Sequence of chain 1.T:
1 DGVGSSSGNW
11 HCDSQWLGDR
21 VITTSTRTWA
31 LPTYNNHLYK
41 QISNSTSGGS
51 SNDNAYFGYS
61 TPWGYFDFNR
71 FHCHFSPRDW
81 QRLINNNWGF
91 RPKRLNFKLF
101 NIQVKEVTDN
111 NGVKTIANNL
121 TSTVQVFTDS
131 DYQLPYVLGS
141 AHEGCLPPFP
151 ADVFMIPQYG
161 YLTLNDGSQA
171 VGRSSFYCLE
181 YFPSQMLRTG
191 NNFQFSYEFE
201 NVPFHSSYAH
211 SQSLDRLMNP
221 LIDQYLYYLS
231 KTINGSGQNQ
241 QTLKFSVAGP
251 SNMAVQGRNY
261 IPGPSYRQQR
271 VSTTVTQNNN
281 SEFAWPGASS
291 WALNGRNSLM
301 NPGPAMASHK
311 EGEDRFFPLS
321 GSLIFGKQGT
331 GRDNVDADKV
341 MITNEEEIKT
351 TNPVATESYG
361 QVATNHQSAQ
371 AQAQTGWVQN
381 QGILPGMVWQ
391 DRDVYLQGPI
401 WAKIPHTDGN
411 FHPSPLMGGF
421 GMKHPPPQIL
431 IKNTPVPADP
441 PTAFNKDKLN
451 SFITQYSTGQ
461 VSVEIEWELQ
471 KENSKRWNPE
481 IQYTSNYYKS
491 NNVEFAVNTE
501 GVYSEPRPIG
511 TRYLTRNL

This protein binds this small molecule.
Small molecule (SMILES): OC[C@H]1O[C@@H](O)[C@H](O)[C@@H](O)[C@H]1O

Sequence of chain 1.DA:
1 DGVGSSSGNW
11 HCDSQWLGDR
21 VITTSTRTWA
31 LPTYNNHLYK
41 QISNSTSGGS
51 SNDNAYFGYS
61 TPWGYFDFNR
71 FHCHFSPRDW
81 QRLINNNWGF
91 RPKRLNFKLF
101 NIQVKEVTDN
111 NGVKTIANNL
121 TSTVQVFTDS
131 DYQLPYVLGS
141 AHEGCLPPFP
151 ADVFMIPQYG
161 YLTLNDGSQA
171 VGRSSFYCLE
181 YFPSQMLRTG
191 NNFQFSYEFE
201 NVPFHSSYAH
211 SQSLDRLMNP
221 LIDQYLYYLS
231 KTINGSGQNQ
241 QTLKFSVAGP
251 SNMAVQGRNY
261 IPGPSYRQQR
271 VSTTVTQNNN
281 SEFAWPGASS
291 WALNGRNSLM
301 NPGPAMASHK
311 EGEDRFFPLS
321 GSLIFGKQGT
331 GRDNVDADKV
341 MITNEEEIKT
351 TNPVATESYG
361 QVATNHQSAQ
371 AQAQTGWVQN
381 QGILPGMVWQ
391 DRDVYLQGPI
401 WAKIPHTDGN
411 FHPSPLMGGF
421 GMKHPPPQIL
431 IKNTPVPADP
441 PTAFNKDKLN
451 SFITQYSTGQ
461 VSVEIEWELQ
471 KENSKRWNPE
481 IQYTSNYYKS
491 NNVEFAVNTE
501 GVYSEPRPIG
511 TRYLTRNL

Binding-site contacts:
Ligand atom C1 contacts residue TRP285 of chain 1.DA at 3.9 Å (hydrophobic).
Ligand atom O1 contacts residue ALA254 of chain 1.T at 3.8 Å.
Ligand atom O2 contacts residue TRP285 of chain 1.DA at 4.3 Å.
Ligand atom O1 contacts residue VAL255 of chain 1.T at 3.3 Å.
Ligand atom C5 contacts residue TRP285 of chain 1.DA at 3.4 Å (hydrophobic).
Ligand atom O3 contacts residue TRP285 of chain 1.DA at 3.2 Å.
Ligand atom C3 contacts residue TRP285 of chain 1.DA at 3.5 Å (hydrophobic).
Ligand atom C2 contacts residue ASN252 of chain 1.T at 4.2 Å.
Ligand atom C6 contacts residue TRP285 of chain 1.DA at 3.2 Å (hydrophobic).
Ligand atom C1 contacts residue ASN252 of chain 1.T at 4.0 Å.
Ligand atom C2 contacts residue TRP285 of chain 1.DA at 3.4 Å (hydrophobic).
Ligand atom O1 contacts residue ASN252 of chain 1.T at 3.2 Å (h-bond).
Ligand atom O2 contacts residue ASN252 of chain 1.T at 3.3 Å (h-bond).
Ligand atom C6 contacts residue ASP53 of chain 1.DA at 3.6 Å.
Ligand atom O2 contacts residue VAL255 of chain 1.T at 4.4 Å.
Ligand atom O5 contacts residue TRP285 of chain 1.DA at 3.2 Å.
Ligand atom O1 contacts residue TRP285 of chain 1.DA at 3.6 Å.
Ligand atom C4 contacts residue TRP285 of chain 1.DA at 2.8 Å (hydrophobic).
Ligand atom O5 contacts residue ASP53 of chain 1.DA at 4.1 Å.
Ligand atom O4 contacts residue TRP285 of chain 1.DA at 1.4 Å.
Ligand atom O6 contacts residue TRP285 of chain 1.DA at 3.6 Å (h-bond).